The small molecule below binds the protein below.
Small molecule (SMILES): O=C(O)COc1cc(Cl)ccc1C(=O)NCc1c(Br)c(Br)c(Br)c(Br)c1Br

Sequence of chain 1.A:
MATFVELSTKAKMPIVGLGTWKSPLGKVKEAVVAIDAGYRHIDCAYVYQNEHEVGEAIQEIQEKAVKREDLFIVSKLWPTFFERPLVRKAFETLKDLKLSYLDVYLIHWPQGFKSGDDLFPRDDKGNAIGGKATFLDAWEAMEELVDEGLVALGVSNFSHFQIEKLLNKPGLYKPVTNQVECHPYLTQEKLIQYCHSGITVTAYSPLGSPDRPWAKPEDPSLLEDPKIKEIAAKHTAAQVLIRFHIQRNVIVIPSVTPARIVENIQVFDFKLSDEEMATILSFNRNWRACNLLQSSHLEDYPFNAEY

Binding-site contacts:
Ligand atom O17 contacts residue NAP1 of chain 1.B at 3.5 Å.
Ligand atom C19 contacts residue TYR49 of chain 1.A at 3.2 Å (hydrophobic).
Ligand atom C19 contacts residue NAP1 of chain 1.B at 3.2 Å.
Ligand atom O20 contacts residue HIS111 of chain 1.A at 2.9 Å (h-bond).
Ligand atom C7 contacts residue TYR210 of chain 1.A at 3.4 Å (hydrophobic).
Ligand atom BR7 contacts residue PHE116 of chain 1.A at 3.7 Å.
Ligand atom BR4 contacts residue PHE312 of chain 1.A at 3.6 Å.
Ligand atom BR7 contacts residue TRP80 of chain 1.A at 3.6 Å.
Ligand atom C14 contacts residue TRP220 of chain 1.A at 3.5 Å (hydrophobic).
Ligand atom C3 contacts residue TRP112 of chain 1.A at 3.2 Å (hydrophobic).
Ligand atom C6 contacts residue TRP112 of chain 1.A at 3.5 Å (hydrophobic).
Ligand atom O21 contacts residue TYR49 of chain 1.A at 2.4 Å (h-bond).
Ligand atom BR3 contacts residue SER304 of chain 1.A at 3.3 Å.
Ligand atom C18 contacts residue NAP1 of chain 1.B at 3.5 Å.
Ligand atom O20 contacts residue TYR49 of chain 1.A at 3.3 Å (h-bond).
Ligand atom O21 contacts residue NAP1 of chain 1.B at 2.8 Å (h-bond).
Ligand atom BR3 contacts residue TRP112 of chain 1.A at 3.5 Å.
Ligand atom C7 contacts residue ASN161 of chain 1.A at 3.7 Å.
Ligand atom C18 contacts residue TRP21 of chain 1.A at 3.5 Å (hydrophobic).
Ligand atom O16 contacts residue CYS299 of chain 1.A at 3.2 Å.
Ligand atom C7 contacts residue NAP1 of chain 1.B at 3.2 Å.
Ligand atom BR4 contacts residue ASN300 of chain 1.A at 3.6 Å.
Ligand atom N8 contacts residue NAP1 of chain 1.B at 3.7 Å.
Ligand atom BR3 contacts residue LEU301 of chain 1.A at 3.5 Å.
Ligand atom C15 contacts residue TRP220 of chain 1.A at 3.6 Å (hydrophobic).
Ligand atom C1 contacts residue TRP112 of chain 1.A at 3.5 Å (hydrophobic).
Ligand atom BR5 contacts residue HIS111 of chain 1.A at 3.5 Å.
Ligand atom C13 contacts residue TRP21 of chain 1.A at 3.5 Å (hydrophobic).
Ligand atom O21 contacts residue TRP21 of chain 1.A at 3.1 Å.
Ligand atom BR5 contacts residue TRP80 of chain 1.A at 3.7 Å.
Ligand atom C5 contacts residue TRP112 of chain 1.A at 3.2 Å (hydrophobic).
Ligand atom C12 contacts residue TRP220 of chain 1.A at 3.8 Å (hydrophobic).
Ligand atom BR6 contacts residue LEU301 of chain 1.A at 3.3 Å.
Ligand atom BR7 contacts residue TRP112 of chain 1.A at 3.5 Å.
Ligand atom C2 contacts residue TRP112 of chain 1.A at 3.4 Å (hydrophobic).
Ligand atom C4 contacts residue TRP112 of chain 1.A at 3.4 Å (hydrophobic).
Ligand atom O20 contacts residue NAP1 of chain 1.B at 2.9 Å.
Ligand atom BR6 contacts residue TRP112 of chain 1.A at 3.4 Å.
Ligand atom BR4 contacts residue CYS299 of chain 1.A at 2.9 Å.
Ligand atom CL2 contacts residue TRP21 of chain 1.A at 3.7 Å.